A small-molecule ligand and the protein it binds are described below.
Small molecule (SMILES): CC(C)c1ccc(C(=O)Nc2ccccn2)cc1

Sequence of chain 2.B:
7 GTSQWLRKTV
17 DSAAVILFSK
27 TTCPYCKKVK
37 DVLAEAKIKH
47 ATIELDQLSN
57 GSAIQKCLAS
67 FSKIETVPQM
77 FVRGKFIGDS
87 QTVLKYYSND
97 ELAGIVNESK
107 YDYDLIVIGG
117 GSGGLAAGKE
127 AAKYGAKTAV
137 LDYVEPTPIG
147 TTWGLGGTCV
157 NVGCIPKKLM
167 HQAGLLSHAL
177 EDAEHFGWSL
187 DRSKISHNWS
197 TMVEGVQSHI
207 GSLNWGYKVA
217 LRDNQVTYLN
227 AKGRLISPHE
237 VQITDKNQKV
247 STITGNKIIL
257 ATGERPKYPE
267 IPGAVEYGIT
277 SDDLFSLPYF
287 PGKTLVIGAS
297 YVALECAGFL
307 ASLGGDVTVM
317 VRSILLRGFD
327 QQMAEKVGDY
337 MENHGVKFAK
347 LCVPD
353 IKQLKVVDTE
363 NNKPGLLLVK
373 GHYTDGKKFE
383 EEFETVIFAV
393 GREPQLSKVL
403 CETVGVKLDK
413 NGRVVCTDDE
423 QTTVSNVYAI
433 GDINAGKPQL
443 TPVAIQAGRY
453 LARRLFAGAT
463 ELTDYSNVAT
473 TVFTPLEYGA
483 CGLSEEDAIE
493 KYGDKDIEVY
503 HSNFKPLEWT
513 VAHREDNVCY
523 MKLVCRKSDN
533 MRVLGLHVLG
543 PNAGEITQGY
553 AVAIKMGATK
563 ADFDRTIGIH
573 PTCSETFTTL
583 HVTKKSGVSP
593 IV

Binding-site contacts:
Ligand atom C12 contacts residue LYS242 of chain 2.B at 4.2 Å.
Ligand atom C1 contacts residue LYS228 of chain 2.B at 4.0 Å.
Ligand atom C4 contacts residue GLN244 of chain 2.B at 3.9 Å.
Ligand atom C6 contacts residue TYR139 of chain 2.B at 4.3 Å (hydrophobic).
Ligand atom C13 contacts residue ASN226 of chain 2.B at 3.8 Å.
Ligand atom N contacts residue THR240 of chain 2.B at 3.9 Å.
Ligand atom C9 contacts residue TYR139 of chain 2.B at 4.2 Å (hydrophobic).
Ligand atom C3 contacts residue LYS228 of chain 2.B at 4.1 Å.
Ligand atom C5 contacts residue GLN244 of chain 2.B at 3.1 Å.
Ligand atom C10 contacts residue TYR139 of chain 2.B at 3.5 Å (hydrophobic).
Ligand atom N1 contacts residue ASP241 of chain 2.B at 4.3 Å.
Ligand atom C11 contacts residue ASN226 of chain 2.B at 3.8 Å.
Ligand atom C14 contacts residue TYR139 of chain 2.B at 4.0 Å (hydrophobic).
Ligand atom C9 contacts residue ASP241 of chain 2.B at 4.1 Å.
Ligand atom C12 contacts residue ASN226 of chain 2.B at 3.3 Å.
Ligand atom C11 contacts residue LYS228 of chain 2.B at 4.3 Å.
Ligand atom C7 contacts residue LYS228 of chain 2.B at 3.8 Å.
Ligand atom C11 contacts residue THR240 of chain 2.B at 3.8 Å.
Ligand atom C13 contacts residue LYS242 of chain 2.B at 3.8 Å.
Ligand atom C12 contacts residue TYR139 of chain 2.B at 3.6 Å (hydrophobic).
Ligand atom C6 contacts residue GLN244 of chain 2.B at 3.5 Å.
Ligand atom C11 contacts residue ASP241 of chain 2.B at 3.9 Å.
Ligand atom C7 contacts residue THR240 of chain 2.B at 4.1 Å.
Ligand atom C13 contacts residue TYR139 of chain 2.B at 4.0 Å (hydrophobic).
Ligand atom C14 contacts residue LYS242 of chain 2.B at 3.8 Å.
Ligand atom C10 contacts residue THR240 of chain 2.B at 4.2 Å.
Ligand atom C10 contacts residue LYS242 of chain 2.B at 3.9 Å.
Ligand atom C11 contacts residue TYR139 of chain 2.B at 3.4 Å (hydrophobic).
Ligand atom N contacts residue TYR139 of chain 2.B at 3.6 Å.
Ligand atom C contacts residue LYS228 of chain 2.B at 3.3 Å.
Ligand atom O contacts residue GLN244 of chain 2.B at 2.8 Å (h-bond).
Ligand atom N1 contacts residue LYS242 of chain 2.B at 3.8 Å.
Ligand atom C11 contacts residue LYS242 of chain 2.B at 4.0 Å.
Ligand atom C11 contacts residue ALA227 of chain 2.B at 4.0 Å (hydrophobic).
Ligand atom C10 contacts residue ASP241 of chain 2.B at 3.6 Å.
Ligand atom N1 contacts residue TYR139 of chain 2.B at 3.6 Å.
Ligand atom C8 contacts residue LYS228 of chain 2.B at 3.2 Å.
Ligand atom C9 contacts residue GLN244 of chain 2.B at 3.6 Å.
Ligand atom N contacts residue ASP241 of chain 2.B at 3.7 Å.
Ligand atom C2 contacts residue LYS228 of chain 2.B at 3.7 Å.